Sequence of chain 1.G:
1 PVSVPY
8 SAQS

Binding-site contacts:
Ligand atom N3 contacts residue HIS593 of chain 1.C at 3.2 Å.
Ligand atom O2 contacts residue ALA588 of chain 1.C at 3.5 Å (h-bond).
Ligand atom C2B contacts residue ASP617 of chain 1.C at 3.5 Å.
Ligand atom O7' contacts residue DNP7 of chain 1.G at 2.9 Å (h-bond).
Ligand atom N3 contacts residue ALA588 of chain 1.C at 2.5 Å (h-bond).
Ligand atom O2A contacts residue GLN531 of chain 1.C at 3.1 Å (h-bond).
Ligand atom O1B contacts residue HIS612 of chain 1.C at 2.9 Å (h-bond).
Ligand atom C5 contacts residue HIS593 of chain 1.C at 3.4 Å.
Ligand atom C1' contacts residue DNP7 of chain 1.G at 3.4 Å.
Ligand atom C4 contacts residue HIS593 of chain 1.C at 3.4 Å.
Ligand atom O5B contacts residue TYR6 of chain 1.G at 3.2 Å.
Ligand atom O1' contacts residue THR613 of chain 1.C at 3.5 Å (h-bond).
Ligand atom C2 contacts residue ALA588 of chain 1.C at 3.5 Å (hydrophobic).
Ligand atom C8' contacts residue CYS609 of chain 1.C at 3.5 Å (hydrophobic).
Ligand atom O6' contacts residue THR252 of chain 1.C at 3.2 Å (h-bond).
Ligand atom O4 contacts residue ARG596 of chain 1.C at 3.4 Å (salt-bridge).
Ligand atom C4 contacts residue ALA588 of chain 1.C at 3.4 Å (hydrophobic).
Ligand atom O3B contacts residue LYS590 of chain 1.C at 3.0 Å (salt-bridge).
Ligand atom O3' contacts residue PRO348 of chain 1.C at 3.3 Å.
Ligand atom O1B contacts residue THR613 of chain 1.C at 2.9 Å (h-bond).
Ligand atom O1B contacts residue THR614 of chain 1.C at 3.3 Å (h-bond).
Ligand atom O3' contacts residue HIS612 of chain 1.C at 2.8 Å (h-bond).
Ligand atom O2' contacts residue HIS593 of chain 1.C at 3.3 Å.
Ligand atom N2' contacts residue HIS612 of chain 1.C at 3.1 Å (h-bond).
Ligand atom O2 contacts residue LYS590 of chain 1.C at 3.5 Å.
Ligand atom O2 contacts residue VAL4 of chain 1.G at 3.1 Å.
Ligand atom O1A contacts residue DNP7 of chain 1.G at 2.7 Å (h-bond).
Ligand atom O2B contacts residue LYS534 of chain 1.C at 2.6 Å (salt-bridge).
Ligand atom O4' contacts residue LEU345 of chain 1.C at 2.7 Å (h-bond).
Ligand atom O2' contacts residue LYS590 of chain 1.C at 2.8 Å (salt-bridge).
Ligand atom C5' contacts residue THR613 of chain 1.C at 3.6 Å.
Ligand atom C4' contacts residue GLY346 of chain 1.C at 3.4 Å.
Ligand atom PB contacts residue LYS534 of chain 1.C at 3.5 Å.
Ligand atom C3' contacts residue HIS612 of chain 1.C at 3.3 Å.
Ligand atom O4 contacts residue ALA588 of chain 1.C at 2.9 Å (h-bond).
Ligand atom O6' contacts residue GLY346 of chain 1.C at 3.3 Å (h-bond).
Ligand atom O7' contacts residue HIS190 of chain 1.C at 3.3 Å (h-bond).
Ligand atom O1' contacts residue HIS612 of chain 1.C at 3.2 Å.
Ligand atom O2' contacts residue ASP617 of chain 1.C at 2.6 Å (salt-bridge).
Ligand atom N1 contacts residue HIS593 of chain 1.C at 3.5 Å.

Sequence of chain 1.C:
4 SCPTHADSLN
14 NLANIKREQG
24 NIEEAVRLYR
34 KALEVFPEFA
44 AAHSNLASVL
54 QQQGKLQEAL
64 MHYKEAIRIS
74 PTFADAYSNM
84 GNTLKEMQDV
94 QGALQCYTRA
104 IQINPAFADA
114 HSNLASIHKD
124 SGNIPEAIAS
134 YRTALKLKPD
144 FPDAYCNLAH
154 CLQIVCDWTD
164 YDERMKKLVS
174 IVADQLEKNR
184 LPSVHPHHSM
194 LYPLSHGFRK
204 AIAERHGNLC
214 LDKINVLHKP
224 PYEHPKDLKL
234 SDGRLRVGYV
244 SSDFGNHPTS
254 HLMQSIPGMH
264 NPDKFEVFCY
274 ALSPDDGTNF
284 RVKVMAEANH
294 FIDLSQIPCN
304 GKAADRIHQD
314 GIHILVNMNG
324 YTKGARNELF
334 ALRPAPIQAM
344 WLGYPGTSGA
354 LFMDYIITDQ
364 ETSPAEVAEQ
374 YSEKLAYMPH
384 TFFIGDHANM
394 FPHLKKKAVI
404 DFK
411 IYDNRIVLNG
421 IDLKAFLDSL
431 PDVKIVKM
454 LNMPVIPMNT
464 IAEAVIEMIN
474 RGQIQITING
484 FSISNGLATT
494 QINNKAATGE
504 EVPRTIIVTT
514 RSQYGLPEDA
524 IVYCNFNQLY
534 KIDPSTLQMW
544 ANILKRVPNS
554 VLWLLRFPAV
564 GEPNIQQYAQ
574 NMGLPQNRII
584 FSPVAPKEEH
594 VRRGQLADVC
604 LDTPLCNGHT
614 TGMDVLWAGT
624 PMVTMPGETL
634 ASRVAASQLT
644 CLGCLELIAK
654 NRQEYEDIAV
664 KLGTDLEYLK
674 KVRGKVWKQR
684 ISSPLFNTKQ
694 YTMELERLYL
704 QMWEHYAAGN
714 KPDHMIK

The small molecule below binds the protein below.
Small molecule (SMILES): CC(=O)N[C@@H]1[C@@H](O)[C@H](O)[C@@H](CO)S[C@@H]1OP(=O)(O)OP(=O)(O)OC[C@H]1O[C@@H](n2ccc(=O)[nH]c2=O)[C@H](O)[C@@H]1O